Binding-site contacts:
Ligand atom C16 contacts residue ASN47 of chain 2.A at 3.8 Å.
Ligand atom C22 contacts residue ASN47 of chain 2.A at 3.9 Å.
Ligand atom C22 contacts residue GLU44 of chain 2.A at 4.2 Å.
Ligand atom CL09 contacts residue PHE124 of chain 2.A at 4.2 Å.
Ligand atom C05 contacts residue VAL5 of chain 2.B at 4.4 Å (hydrophobic).
Ligand atom C18 contacts residue ASN47 of chain 2.A at 3.4 Å.
Ligand atom C06 contacts residue VAL5 of chain 2.B at 4.2 Å (hydrophobic).
Ligand atom C10 contacts residue VAL5 of chain 2.B at 3.9 Å (hydrophobic).
Ligand atom C10 contacts residue ILE224 of chain 2.A at 4.1 Å (hydrophobic).
Ligand atom C07 contacts residue ASN47 of chain 2.A at 4.5 Å.
Ligand atom C08 contacts residue PRO172 of chain 2.A at 4.3 Å (hydrophobic).
Ligand atom C24 contacts residue ASN47 of chain 2.A at 4.5 Å.
Ligand atom C03 contacts residue VAL5 of chain 2.B at 4.5 Å (hydrophobic).
Ligand atom C21 contacts residue ASN47 of chain 2.A at 3.6 Å.
Ligand atom N04 contacts residue ILE224 of chain 2.A at 4.5 Å.
Ligand atom C05 contacts residue ILE224 of chain 2.A at 4.4 Å (hydrophobic).
Ligand atom CL09 contacts residue ILE173 of chain 2.A at 4.1 Å.
Ligand atom C10 contacts residue PRO172 of chain 2.A at 3.2 Å (hydrophobic).
Ligand atom C11 contacts residue ILE224 of chain 2.A at 3.4 Å (hydrophobic).
Ligand atom C10 contacts residue ILE173 of chain 2.A at 4.2 Å (hydrophobic).
Ligand atom C17 contacts residue ASN47 of chain 2.A at 3.6 Å.
Ligand atom C08 contacts residue VAL5 of chain 2.B at 4.0 Å (hydrophobic).
Ligand atom N28 contacts residue GLU19 of chain 2.A at 2.9 Å (salt-bridge).
Ligand atom N27 contacts residue VAL51 of chain 2.A at 3.8 Å.
Ligand atom S23 contacts residue GLU44 of chain 2.A at 3.8 Å.
Ligand atom C25 contacts residue ASN47 of chain 2.A at 4.0 Å.
Ligand atom N27 contacts residue GLU19 of chain 2.A at 2.7 Å (salt-bridge).
Ligand atom CL09 contacts residue LYS127 of chain 2.A at 3.5 Å.
Ligand atom C26 contacts residue LEU48 of chain 2.A at 4.0 Å (hydrophobic).
Ligand atom C11 contacts residue PRO172 of chain 2.A at 3.8 Å (hydrophobic).
Ligand atom C15 contacts residue ASN47 of chain 2.A at 3.9 Å.
Ligand atom C19 contacts residue ASN47 of chain 2.A at 3.7 Å.
Ligand atom C07 contacts residue VAL5 of chain 2.B at 4.0 Å (hydrophobic).
Ligand atom C20 contacts residue ASN47 of chain 2.A at 3.9 Å.
Ligand atom C11 contacts residue VAL5 of chain 2.B at 4.1 Å (hydrophobic).
Ligand atom C10 contacts residue GLY176 of chain 2.A at 4.3 Å.
Ligand atom C26 contacts residue GLU19 of chain 2.A at 3.5 Å.
Ligand atom N28 contacts residue LEU48 of chain 2.A at 3.4 Å.

Sequence of chain 2.A:
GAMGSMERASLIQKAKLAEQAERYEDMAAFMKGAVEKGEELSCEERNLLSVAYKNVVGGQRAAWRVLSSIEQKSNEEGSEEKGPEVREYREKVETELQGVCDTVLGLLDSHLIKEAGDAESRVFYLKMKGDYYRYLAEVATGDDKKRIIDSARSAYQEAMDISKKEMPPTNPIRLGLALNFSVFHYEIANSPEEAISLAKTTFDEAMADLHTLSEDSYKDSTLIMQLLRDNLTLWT

A protein and the small-molecule ligand that binds it are described below.
Small molecule (SMILES): [H]/N=C(\N)c1cc(-c2cccc(NC(=O)C(C)(C)Nc3ccc(Cl)cc3)c2)cs1

Sequence of chain 2.B:
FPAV